Sequence of chain 1.A:
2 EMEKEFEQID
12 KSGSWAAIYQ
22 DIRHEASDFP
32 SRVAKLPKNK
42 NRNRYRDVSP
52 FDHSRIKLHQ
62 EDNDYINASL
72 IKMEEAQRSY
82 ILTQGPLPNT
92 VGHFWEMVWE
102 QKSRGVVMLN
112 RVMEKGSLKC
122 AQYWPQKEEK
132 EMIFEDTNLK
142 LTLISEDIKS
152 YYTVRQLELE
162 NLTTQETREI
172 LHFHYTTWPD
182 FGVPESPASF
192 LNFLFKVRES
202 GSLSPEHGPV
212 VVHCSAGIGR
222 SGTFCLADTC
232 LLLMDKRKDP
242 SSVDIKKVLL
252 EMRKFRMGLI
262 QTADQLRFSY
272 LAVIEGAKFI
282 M

Binding-site contacts:
Ligand atom C1 contacts residue LYS237 of chain 1.A at 1.4 Å.
Ligand atom F1 contacts residue PRO206 of chain 1.A at 4.3 Å.
Ligand atom C2 contacts residue LYS237 of chain 1.A at 2.5 Å.
Ligand atom O2 contacts residue GLN78 of chain 1.A at 4.3 Å.
Ligand atom F1 contacts residue ARG79 of chain 1.A at 4.2 Å.
Ligand atom C6 contacts residue GLN78 of chain 1.A at 3.8 Å.
Ligand atom N1 contacts residue GLN78 of chain 1.A at 4.1 Å.
Ligand atom C7 contacts residue GLN78 of chain 1.A at 3.7 Å.
Ligand atom C6 contacts residue LYS237 of chain 1.A at 4.5 Å.
Ligand atom C3 contacts residue GLN78 of chain 1.A at 3.6 Å.
Ligand atom C1 contacts residue GLN78 of chain 1.A at 3.5 Å.
Ligand atom C7 contacts residue LEU233 of chain 1.A at 4.4 Å (hydrophobic).
Ligand atom F1 contacts residue ALA77 of chain 1.A at 3.7 Å.
Ligand atom C7 contacts residue ALA77 of chain 1.A at 3.7 Å (hydrophobic).
Ligand atom C8 contacts residue GLN78 of chain 1.A at 3.6 Å.
Ligand atom C5 contacts residue GLN78 of chain 1.A at 3.9 Å.
Ligand atom C4 contacts residue GLN78 of chain 1.A at 3.8 Å.
Ligand atom C7 contacts residue LYS237 of chain 1.A at 3.1 Å.
Ligand atom C8 contacts residue LYS237 of chain 1.A at 2.5 Å.
Ligand atom C2 contacts residue GLN78 of chain 1.A at 3.8 Å.
Ligand atom C5 contacts residue PRO206 of chain 1.A at 4.2 Å (hydrophobic).
Ligand atom O2 contacts residue LYS237 of chain 1.A at 3.1 Å (salt-bridge).
Ligand atom F1 contacts residue LEU233 of chain 1.A at 4.3 Å.
Ligand atom N1 contacts residue LYS237 of chain 1.A at 3.5 Å (salt-bridge).
Ligand atom F1 contacts residue GLN78 of chain 1.A at 3.5 Å.
Ligand atom C6 contacts residue ALA77 of chain 1.A at 4.2 Å (hydrophobic).
Ligand atom C3 contacts residue LYS237 of chain 1.A at 3.5 Å.

The small molecule below binds the protein below.
Small molecule (SMILES): O=C1Cc2cc(F)ccc2N1